Binding-site contacts:
Ligand atom C14 contacts residue GLU89 of chain 1.A at 3.7 Å.
Ligand atom O7 contacts residue GLY136 of chain 1.A at 3.4 Å (h-bond).
Ligand atom O7 contacts residue LEU137 of chain 1.A at 3.0 Å (h-bond).
Ligand atom C10 contacts residue ASP284 of chain 1.A at 3.4 Å.
Ligand atom O3 contacts residue GLU673 of chain 1.A at 2.8 Å (salt-bridge).
Ligand atom C6 contacts residue GLY136 of chain 1.A at 3.5 Å.
Ligand atom O5 contacts residue LEU137 of chain 1.A at 3.4 Å (h-bond).
Ligand atom O6 contacts residue ASN485 of chain 1.A at 2.8 Å (h-bond).
Ligand atom C6 contacts residue LEU137 of chain 1.A at 3.8 Å (hydrophobic).
Ligand atom C9 contacts residue ASP284 of chain 1.A at 3.7 Å.
Ligand atom O3 contacts residue GLY676 of chain 1.A at 3.2 Å (h-bond).
Ligand atom C5 contacts residue GLY136 of chain 1.A at 3.6 Å.
Ligand atom O2 contacts residue GLU673 of chain 1.A at 3.2 Å (salt-bridge).
Ligand atom C3 contacts residue GLY676 of chain 1.A at 3.9 Å.
Ligand atom C7 contacts residue LEU137 of chain 1.A at 3.5 Å (hydrophobic).
Ligand atom O2 contacts residue TYR574 of chain 1.A at 3.1 Å (h-bond).
Ligand atom O5 contacts residue GLY136 of chain 1.A at 3.8 Å.
Ligand atom C2 contacts residue HIS378 of chain 1.A at 3.5 Å.
Ligand atom C6 contacts residue ASN485 of chain 1.A at 3.3 Å.
Ligand atom C12 contacts residue ASN283 of chain 1.A at 3.8 Å.
Ligand atom C6 contacts residue HIS378 of chain 1.A at 3.5 Å.
Ligand atom C5 contacts residue LEU137 of chain 1.A at 3.6 Å (hydrophobic).
Ligand atom O6 contacts residue VAL456 of chain 1.A at 3.9 Å.
Ligand atom O5 contacts residue HIS378 of chain 1.A at 3.6 Å (h-bond).
Ligand atom C16 contacts residue PHE286 of chain 1.A at 3.6 Å (hydrophobic).
Ligand atom O8 contacts residue ASN134 of chain 1.A at 3.7 Å.
Ligand atom C4 contacts residue GLY676 of chain 1.A at 3.8 Å.
Ligand atom C11 contacts residue ASP284 of chain 1.A at 3.6 Å.
Ligand atom O8 contacts residue ASP284 of chain 1.A at 3.8 Å.
Ligand atom C18 contacts residue ALA384 of chain 1.A at 3.6 Å (hydrophobic).
Ligand atom O6 contacts residue HIS378 of chain 1.A at 2.7 Å (h-bond).
Ligand atom O4 contacts residue SER675 of chain 1.A at 3.6 Å.
Ligand atom O4 contacts residue GLY676 of chain 1.A at 2.9 Å (h-bond).
Ligand atom C16 contacts residue PHE287 of chain 1.A at 3.7 Å (hydrophobic).
Ligand atom O4 contacts residue ASN485 of chain 1.A at 3.5 Å (h-bond).
Ligand atom C17 contacts residue ASN283 of chain 1.A at 3.4 Å.
Ligand atom C13 contacts residue ASN283 of chain 1.A at 3.5 Å.
Ligand atom O3 contacts residue ALA674 of chain 1.A at 3.4 Å (h-bond).
Ligand atom O3 contacts residue SER675 of chain 1.A at 3.1 Å (h-bond).
Ligand atom C3 contacts residue GLU673 of chain 1.A at 3.4 Å.

Sequence of chain 1.A:
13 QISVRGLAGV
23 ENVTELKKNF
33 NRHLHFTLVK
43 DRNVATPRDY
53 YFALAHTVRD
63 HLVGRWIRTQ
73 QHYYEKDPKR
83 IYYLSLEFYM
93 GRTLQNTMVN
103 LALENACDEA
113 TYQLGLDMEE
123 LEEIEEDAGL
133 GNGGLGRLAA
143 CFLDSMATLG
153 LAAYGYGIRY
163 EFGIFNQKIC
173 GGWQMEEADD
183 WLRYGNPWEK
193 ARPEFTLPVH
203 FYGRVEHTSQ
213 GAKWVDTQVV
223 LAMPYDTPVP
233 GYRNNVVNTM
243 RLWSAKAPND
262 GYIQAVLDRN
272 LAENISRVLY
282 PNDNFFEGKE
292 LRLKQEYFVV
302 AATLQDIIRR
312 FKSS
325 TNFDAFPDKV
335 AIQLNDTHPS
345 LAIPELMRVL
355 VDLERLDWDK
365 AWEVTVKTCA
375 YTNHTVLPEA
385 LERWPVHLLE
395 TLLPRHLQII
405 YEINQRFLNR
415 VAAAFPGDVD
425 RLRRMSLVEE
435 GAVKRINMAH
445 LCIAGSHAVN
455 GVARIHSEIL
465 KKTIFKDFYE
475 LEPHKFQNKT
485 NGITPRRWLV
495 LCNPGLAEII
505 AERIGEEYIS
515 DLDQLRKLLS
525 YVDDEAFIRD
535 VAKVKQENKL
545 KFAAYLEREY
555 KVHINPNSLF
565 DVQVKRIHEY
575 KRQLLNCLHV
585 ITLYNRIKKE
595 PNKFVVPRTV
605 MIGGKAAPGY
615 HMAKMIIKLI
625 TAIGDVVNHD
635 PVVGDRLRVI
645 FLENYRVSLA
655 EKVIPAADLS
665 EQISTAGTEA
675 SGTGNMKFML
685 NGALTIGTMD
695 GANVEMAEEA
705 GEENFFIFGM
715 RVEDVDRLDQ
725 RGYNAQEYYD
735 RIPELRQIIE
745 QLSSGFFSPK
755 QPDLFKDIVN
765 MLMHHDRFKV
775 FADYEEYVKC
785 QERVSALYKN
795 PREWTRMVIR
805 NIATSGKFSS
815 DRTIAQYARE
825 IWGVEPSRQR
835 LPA

A small-molecule ligand and the protein it binds are described below.
Small molecule (SMILES): CC(C)(C)c1ccc(C(=O)NC(=O)N[C@@H]2O[C@H](CO)[C@@H](O)[C@H](O)[C@H]2O)cc1